This protein binds this small molecule.
Small molecule (SMILES): NCCc1c(F)cccc1Cl

Binding-site contacts:
Ligand atom C5 contacts residue PHE391 of chain 1.A at 3.9 Å (hydrophobic).
Ligand atom C2 contacts residue ILE328 of chain 1.A at 4.4 Å (hydrophobic).
Ligand atom F contacts residue GLU417 of chain 1.A at 4.0 Å.
Ligand atom C6 contacts residue LYS392 of chain 1.A at 4.5 Å.
Ligand atom C4 contacts residue LYS390 of chain 1.A at 4.0 Å.
Ligand atom C3 contacts residue LYS390 of chain 1.A at 3.5 Å.
Ligand atom N contacts residue GLU417 of chain 1.A at 3.3 Å (salt-bridge).
Ligand atom F contacts residue LYS390 of chain 1.A at 2.8 Å.
Ligand atom C1 contacts residue ILE328 of chain 1.A at 3.9 Å (hydrophobic).
Ligand atom C7 contacts residue GLU417 of chain 1.A at 3.5 Å.
Ligand atom C7 contacts residue LYS392 of chain 1.A at 4.5 Å.
Ligand atom C7 contacts residue LYS390 of chain 1.A at 3.9 Å.
Ligand atom C2 contacts residue GLU417 of chain 1.A at 3.8 Å.
Ligand atom C5 contacts residue GLU415 of chain 1.A at 4.2 Å.
Ligand atom CL contacts residue GLU417 of chain 1.A at 4.1 Å.
Ligand atom C7 contacts residue ILE328 of chain 1.A at 4.3 Å (hydrophobic).
Ligand atom C4 contacts residue GLU417 of chain 1.A at 3.4 Å.
Ligand atom C6 contacts residue GLU417 of chain 1.A at 3.5 Å.
Ligand atom C3 contacts residue GLU417 of chain 1.A at 3.6 Å.
Ligand atom C1 contacts residue LYS390 of chain 1.A at 3.4 Å.
Ligand atom C5 contacts residue GLU417 of chain 1.A at 3.5 Å.
Ligand atom C6 contacts residue TRP416 of chain 1.A at 4.1 Å (hydrophobic).
Ligand atom C5 contacts residue TRP416 of chain 1.A at 3.6 Å (hydrophobic).
Ligand atom C3 contacts residue GLU415 of chain 1.A at 3.9 Å.
Ligand atom C5 contacts residue LYS390 of chain 1.A at 4.0 Å.
Ligand atom C2 contacts residue LYS390 of chain 1.A at 3.7 Å.
Ligand atom CL contacts residue LYS392 of chain 1.A at 3.2 Å.
Ligand atom C7 contacts residue PHE391 of chain 1.A at 4.4 Å (hydrophobic).
Ligand atom C1 contacts residue GLU417 of chain 1.A at 4.4 Å.
Ligand atom F contacts residue GLU415 of chain 1.A at 3.6 Å.
Ligand atom CL contacts residue ILE328 of chain 1.A at 3.6 Å.
Ligand atom C contacts residue GLU417 of chain 1.A at 3.8 Å.
Ligand atom C6 contacts residue LYS390 of chain 1.A at 3.9 Å.
Ligand atom C6 contacts residue PHE391 of chain 1.A at 3.3 Å (hydrophobic).
Ligand atom C4 contacts residue GLU415 of chain 1.A at 3.3 Å.

Sequence of chain 1.A:
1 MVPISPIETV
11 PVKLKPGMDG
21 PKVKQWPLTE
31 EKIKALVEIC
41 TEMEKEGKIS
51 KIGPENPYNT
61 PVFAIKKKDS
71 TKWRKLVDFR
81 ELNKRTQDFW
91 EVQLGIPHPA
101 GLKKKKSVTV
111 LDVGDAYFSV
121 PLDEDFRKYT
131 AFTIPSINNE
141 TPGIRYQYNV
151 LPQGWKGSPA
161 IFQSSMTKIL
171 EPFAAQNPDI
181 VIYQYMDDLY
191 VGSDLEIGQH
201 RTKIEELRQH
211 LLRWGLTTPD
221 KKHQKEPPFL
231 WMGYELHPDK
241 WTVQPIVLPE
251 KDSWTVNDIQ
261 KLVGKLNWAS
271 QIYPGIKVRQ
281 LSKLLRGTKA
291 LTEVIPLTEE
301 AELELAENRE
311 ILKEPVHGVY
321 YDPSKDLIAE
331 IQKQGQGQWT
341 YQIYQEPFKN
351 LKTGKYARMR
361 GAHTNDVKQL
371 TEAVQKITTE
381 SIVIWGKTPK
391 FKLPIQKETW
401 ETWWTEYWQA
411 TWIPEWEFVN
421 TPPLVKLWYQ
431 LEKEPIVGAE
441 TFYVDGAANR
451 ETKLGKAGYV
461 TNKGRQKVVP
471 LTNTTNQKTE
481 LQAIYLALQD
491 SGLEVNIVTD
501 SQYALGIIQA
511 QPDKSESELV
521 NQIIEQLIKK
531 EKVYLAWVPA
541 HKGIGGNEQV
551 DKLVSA